Sequence of chain 38.E:
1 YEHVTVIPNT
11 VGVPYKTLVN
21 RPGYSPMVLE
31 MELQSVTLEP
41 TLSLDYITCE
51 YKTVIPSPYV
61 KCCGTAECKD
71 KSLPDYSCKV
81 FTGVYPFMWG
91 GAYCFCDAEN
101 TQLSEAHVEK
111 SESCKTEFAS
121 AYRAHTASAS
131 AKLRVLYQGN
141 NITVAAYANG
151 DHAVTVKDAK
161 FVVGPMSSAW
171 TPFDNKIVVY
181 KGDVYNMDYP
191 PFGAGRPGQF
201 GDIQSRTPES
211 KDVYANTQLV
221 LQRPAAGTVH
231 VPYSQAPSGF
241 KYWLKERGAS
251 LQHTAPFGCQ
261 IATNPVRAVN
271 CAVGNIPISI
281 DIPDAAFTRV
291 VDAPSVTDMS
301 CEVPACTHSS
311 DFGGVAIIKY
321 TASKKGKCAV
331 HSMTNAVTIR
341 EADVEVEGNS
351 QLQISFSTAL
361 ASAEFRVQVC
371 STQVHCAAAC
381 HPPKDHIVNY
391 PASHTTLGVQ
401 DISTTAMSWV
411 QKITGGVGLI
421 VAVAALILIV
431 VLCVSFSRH

Binding-site contacts:
Ligand atom C8 contacts residue ASN259 of chain 38.F at 4.4 Å.
Ligand atom C7 contacts residue ASN259 of chain 38.F at 3.1 Å.
Ligand atom C2 contacts residue ASN259 of chain 38.F at 2.4 Å.
Ligand atom O5 contacts residue ASN259 of chain 38.F at 2.4 Å (h-bond).
Ligand atom O6 contacts residue THR116 of chain 38.E at 3.5 Å.
Ligand atom O5 contacts residue THR116 of chain 38.E at 4.0 Å.
Ligand atom C4 contacts residue ASN259 of chain 38.F at 4.2 Å.
Ligand atom C8 contacts residue LYS181 of chain 38.E at 4.1 Å.
Ligand atom C1 contacts residue ASN259 of chain 38.F at 1.4 Å.
Ligand atom O7 contacts residue ASN259 of chain 38.F at 2.9 Å (h-bond).
Ligand atom N2 contacts residue ASN259 of chain 38.F at 2.9 Å (h-bond).
Ligand atom O7 contacts residue LYS181 of chain 38.E at 3.9 Å.
Ligand atom C5 contacts residue ASN259 of chain 38.F at 3.7 Å.
Ligand atom O6 contacts residue LYS115 of chain 38.E at 4.4 Å.
Ligand atom C3 contacts residue ASN259 of chain 38.F at 3.8 Å.

Sequence of chain 38.F:
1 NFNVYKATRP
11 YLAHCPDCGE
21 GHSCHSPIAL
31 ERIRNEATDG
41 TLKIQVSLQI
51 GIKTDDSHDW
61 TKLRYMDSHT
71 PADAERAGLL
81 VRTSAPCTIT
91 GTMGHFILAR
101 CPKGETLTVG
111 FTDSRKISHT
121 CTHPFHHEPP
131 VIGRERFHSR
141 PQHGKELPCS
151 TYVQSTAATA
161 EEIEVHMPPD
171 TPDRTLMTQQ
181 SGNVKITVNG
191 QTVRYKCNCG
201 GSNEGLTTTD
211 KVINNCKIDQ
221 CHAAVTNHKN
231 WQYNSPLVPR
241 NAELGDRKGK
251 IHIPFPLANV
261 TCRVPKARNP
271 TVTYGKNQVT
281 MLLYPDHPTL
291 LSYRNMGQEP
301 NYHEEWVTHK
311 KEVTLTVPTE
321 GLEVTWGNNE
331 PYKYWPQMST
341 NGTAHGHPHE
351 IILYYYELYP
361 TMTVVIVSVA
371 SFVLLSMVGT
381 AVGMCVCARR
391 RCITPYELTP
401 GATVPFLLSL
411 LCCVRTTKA

A protein and the small-molecule ligand that binds it are described below.
Small molecule (SMILES): CC(=O)N[C@@H]1[C@@H](O)[C@H](O)[C@@H](CO)O[C@H]1O